Binding-site contacts:
Ligand atom CAR contacts residue TYR322 of chain 2.A at 3.0 Å (hydrophobic).
Ligand atom OAF contacts residue ARG288 of chain 2.A at 3.1 Å (salt-bridge).
Ligand atom NAM contacts residue GLU37 of chain 2.A at 3.5 Å (salt-bridge).
Ligand atom CAV contacts residue GLU196 of chain 2.A at 3.8 Å.
Ligand atom OAE contacts residue ARG70 of chain 2.A at 2.9 Å (salt-bridge).
Ligand atom OAH contacts residue ARG211 of chain 2.A at 3.6 Å (salt-bridge).
Ligand atom NAD contacts residue ARG74 of chain 2.A at 3.0 Å (salt-bridge).
Ligand atom OAG contacts residue GLU196 of chain 2.A at 3.3 Å (salt-bridge).
Ligand atom CAJ contacts residue GLU195 of chain 2.A at 3.8 Å.
Ligand atom CAC contacts residue TRP97 of chain 2.A at 3.9 Å (hydrophobic).
Ligand atom OAH contacts residue TYR322 of chain 2.A at 3.1 Å (h-bond).
Ligand atom NAM contacts residue TRP97 of chain 2.A at 3.8 Å.
Ligand atom CAW contacts residue GLU196 of chain 2.A at 3.5 Å.
Ligand atom CAI contacts residue TYR322 of chain 2.A at 3.6 Å (hydrophobic).
Ligand atom CAK contacts residue ARG143 of chain 2.A at 3.5 Å.
Ligand atom OAH contacts residue TYR264 of chain 2.A at 3.1 Å (h-bond).
Ligand atom CAR contacts residue ARG288 of chain 2.A at 3.8 Å.
Ligand atom CAT contacts residue GLU146 of chain 2.A at 3.7 Å.
Ligand atom NAD contacts residue TRP97 of chain 2.A at 2.6 Å (h-bond).
Ligand atom CAQ contacts residue ARG70 of chain 2.A at 3.9 Å.
Ligand atom OAF contacts residue ARG36 of chain 2.A at 3.1 Å (salt-bridge).
Ligand atom CAS contacts residue ARG74 of chain 2.A at 3.7 Å.
Ligand atom NAM contacts residue GLU146 of chain 2.A at 3.2 Å (salt-bridge).
Ligand atom CAK contacts residue GLU195 of chain 2.A at 3.8 Å.
Ligand atom CAB contacts residue ARG143 of chain 2.A at 3.8 Å.
Ligand atom CAA contacts residue ASN213 of chain 2.A at 3.7 Å.
Ligand atom CAW contacts residue TYR322 of chain 2.A at 3.8 Å (hydrophobic).
Ligand atom OAF contacts residue TYR322 of chain 2.A at 3.6 Å (h-bond).
Ligand atom NAD contacts residue LEU52 of chain 2.A at 3.6 Å.
Ligand atom CAA contacts residue GLU195 of chain 2.A at 3.2 Å.
Ligand atom CAS contacts residue TRP97 of chain 2.A at 3.5 Å (hydrophobic).
Ligand atom OAG contacts residue GLU146 of chain 2.A at 3.3 Å (salt-bridge).
Ligand atom OAH contacts residue ARG288 of chain 2.A at 3.1 Å (salt-bridge).
Ligand atom CAA contacts residue ARG211 of chain 2.A at 3.9 Å.
Ligand atom CAL contacts residue TYR322 of chain 2.A at 3.4 Å (hydrophobic).
Ligand atom SAP contacts residue ASP69 of chain 2.A at 3.4 Å (salt-bridge).
Ligand atom OAG contacts residue TYR322 of chain 2.A at 3.5 Å (h-bond).
Ligand atom CAL contacts residue GLU196 of chain 2.A at 3.9 Å.
Ligand atom CAJ contacts residue GLU196 of chain 2.A at 3.3 Å.
Ligand atom CAU contacts residue TYR322 of chain 2.A at 3.1 Å (hydrophobic).

This protein binds this small molecule.
Small molecule (SMILES): [H]/N=C1\NC(=O)[C@@]2(C=C(C(=O)O)C[C@@H](OC(CC)CC)[C@@H]2NC(C)=O)S1

Sequence of chain 2.A:
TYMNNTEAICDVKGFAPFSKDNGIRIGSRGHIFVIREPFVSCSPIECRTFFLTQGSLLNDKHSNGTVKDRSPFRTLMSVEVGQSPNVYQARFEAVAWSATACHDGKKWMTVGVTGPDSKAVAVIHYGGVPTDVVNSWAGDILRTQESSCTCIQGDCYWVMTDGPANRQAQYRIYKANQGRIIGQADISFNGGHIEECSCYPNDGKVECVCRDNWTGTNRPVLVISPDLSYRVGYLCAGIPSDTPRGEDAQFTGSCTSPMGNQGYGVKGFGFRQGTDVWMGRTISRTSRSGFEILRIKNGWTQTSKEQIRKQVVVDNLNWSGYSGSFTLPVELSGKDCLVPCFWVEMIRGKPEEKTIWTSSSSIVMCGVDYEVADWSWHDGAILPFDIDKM